This small molecule binds to this protein.
Small molecule (SMILES): CC(C)CCC[C@@H](C)[C@H]1CC[C@H]2[C@@H]3CC=C4C[C@@H](O)CC[C@]4(C)[C@H]3CC[C@]12C

Sequence of chain 1.A:
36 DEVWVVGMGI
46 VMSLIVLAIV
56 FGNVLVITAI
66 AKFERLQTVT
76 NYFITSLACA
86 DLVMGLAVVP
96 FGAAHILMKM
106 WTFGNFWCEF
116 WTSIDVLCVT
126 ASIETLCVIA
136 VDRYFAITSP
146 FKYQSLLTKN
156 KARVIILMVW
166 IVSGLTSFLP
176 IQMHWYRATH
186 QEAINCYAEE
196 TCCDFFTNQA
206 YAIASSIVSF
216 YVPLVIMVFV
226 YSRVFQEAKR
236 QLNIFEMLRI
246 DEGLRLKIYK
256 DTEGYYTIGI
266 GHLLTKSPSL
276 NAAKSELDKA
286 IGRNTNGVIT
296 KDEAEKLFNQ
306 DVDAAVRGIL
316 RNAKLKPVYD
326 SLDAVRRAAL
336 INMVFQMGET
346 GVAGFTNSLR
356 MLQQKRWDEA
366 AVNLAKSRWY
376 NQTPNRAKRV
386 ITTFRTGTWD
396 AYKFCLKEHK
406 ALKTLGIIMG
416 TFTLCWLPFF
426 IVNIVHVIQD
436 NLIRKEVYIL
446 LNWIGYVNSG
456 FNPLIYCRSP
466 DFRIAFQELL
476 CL

Binding-site contacts:
Ligand atom C3 contacts residue LEU474 of chain 1.A at 3.9 Å (hydrophobic).
Ligand atom C12 contacts residue PHE56 of chain 1.A at 3.6 Å (hydrophobic).
Ligand atom C4 contacts residue PLM1 of chain 1.I at 3.5 Å.
Ligand atom C18 contacts residue PLM1 of chain 1.I at 4.1 Å.
Ligand atom C2 contacts residue LEU474 of chain 1.A at 3.8 Å (hydrophobic).
Ligand atom C27 contacts residue VAL55 of chain 1.A at 3.9 Å (hydrophobic).
Ligand atom C2 contacts residue LEU60 of chain 1.A at 4.2 Å (hydrophobic).
Ligand atom C16 contacts residue PLM1 of chain 1.I at 4.2 Å.
Ligand atom C23 contacts residue PLM1 of chain 1.I at 3.9 Å.
Ligand atom C22 contacts residue PLM1 of chain 1.I at 4.2 Å.
Ligand atom C21 contacts residue LEU52 of chain 1.A at 4.3 Å (hydrophobic).
Ligand atom C24 contacts residue PLM1 of chain 1.I at 3.6 Å.
Ligand atom O1 contacts residue PLM1 of chain 1.I at 4.3 Å.
Ligand atom C1 contacts residue LEU60 of chain 1.A at 4.2 Å (hydrophobic).
Ligand atom C15 contacts residue PLM1 of chain 1.I at 4.3 Å.
Ligand atom C26 contacts residue LEU91 of chain 1.A at 4.4 Å (hydrophobic).
Ligand atom C11 contacts residue PHE56 of chain 1.A at 3.7 Å (hydrophobic).
Ligand atom C19 contacts residue LEU475 of chain 1.A at 4.1 Å (hydrophobic).
Ligand atom O1 contacts residue LEU474 of chain 1.A at 3.3 Å (h-bond).
Ligand atom C21 contacts residue VAL55 of chain 1.A at 4.2 Å (hydrophobic).
Ligand atom C4 contacts residue LEU474 of chain 1.A at 3.8 Å (hydrophobic).
Ligand atom C2 contacts residue THR63 of chain 1.A at 4.4 Å.
Ligand atom C19 contacts residue PHE56 of chain 1.A at 4.3 Å (hydrophobic).
Ligand atom C26 contacts residue PLM1 of chain 1.I at 4.0 Å.
Ligand atom C27 contacts residue LEU91 of chain 1.A at 4.2 Å (hydrophobic).
Ligand atom C6 contacts residue PLM1 of chain 1.I at 3.9 Å.
Ligand atom C21 contacts residue PHE56 of chain 1.A at 4.3 Å (hydrophobic).
Ligand atom C25 contacts residue PLM1 of chain 1.I at 3.9 Å.